This small molecule binds to this protein.
Small molecule (SMILES): CC(=O)N[C@H]1[C@H](O[C@H]2[C@H](O)[C@@H](NC(C)=O)CO[C@@H]2CO)O[C@H](CO)[C@@H](O)[C@@H]1O

Binding-site contacts:
Ligand atom C6 contacts residue SER160 of chain 1.E at 3.8 Å.
Ligand atom C8 contacts residue PHE190 of chain 1.E at 4.2 Å (hydrophobic).
Ligand atom N2 contacts residue ASN158 of chain 1.E at 2.9 Å (h-bond).
Ligand atom C5 contacts residue PHE190 of chain 1.E at 3.8 Å (hydrophobic).
Ligand atom C8 contacts residue ILE154 of chain 1.E at 3.9 Å (hydrophobic).
Ligand atom C4 contacts residue ASN158 of chain 1.E at 4.2 Å.
Ligand atom O5 contacts residue PHE190 of chain 1.E at 4.2 Å.
Ligand atom O4 contacts residue PHE190 of chain 1.E at 4.1 Å.
Ligand atom C3 contacts residue PHE190 of chain 1.E at 4.4 Å (hydrophobic).
Ligand atom O7 contacts residue ASN158 of chain 1.E at 2.8 Å (h-bond).
Ligand atom N2 contacts residue ILE154 of chain 1.E at 4.1 Å.
Ligand atom C7 contacts residue ILE154 of chain 1.E at 4.3 Å (hydrophobic).
Ligand atom C1 contacts residue ASN158 of chain 1.E at 1.4 Å.
Ligand atom C6 contacts residue ILE159 of chain 1.E at 4.0 Å (hydrophobic).
Ligand atom C5 contacts residue ASN158 of chain 1.E at 3.6 Å.
Ligand atom O6 contacts residue SER160 of chain 1.E at 3.0 Å (h-bond).
Ligand atom O5 contacts residue ASN158 of chain 1.E at 2.4 Å (h-bond).
Ligand atom C1 contacts residue PHE190 of chain 1.E at 4.0 Å (hydrophobic).
Ligand atom C7 contacts residue ASN158 of chain 1.E at 3.0 Å.
Ligand atom C4 contacts residue PHE190 of chain 1.E at 4.4 Å (hydrophobic).
Ligand atom C5 contacts residue ILE159 of chain 1.E at 4.2 Å (hydrophobic).
Ligand atom O6 contacts residue ILE159 of chain 1.E at 4.4 Å.
Ligand atom C3 contacts residue ASN158 of chain 1.E at 3.8 Å.
Ligand atom C2 contacts residue ASN158 of chain 1.E at 2.5 Å.
Ligand atom O5 contacts residue ILE159 of chain 1.E at 3.8 Å.
Ligand atom C8 contacts residue ASN158 of chain 1.E at 4.3 Å.
Ligand atom C5 contacts residue SER160 of chain 1.E at 4.4 Å.
Ligand atom O5 contacts residue SER160 of chain 1.E at 3.7 Å.

Sequence of chain 1.E:
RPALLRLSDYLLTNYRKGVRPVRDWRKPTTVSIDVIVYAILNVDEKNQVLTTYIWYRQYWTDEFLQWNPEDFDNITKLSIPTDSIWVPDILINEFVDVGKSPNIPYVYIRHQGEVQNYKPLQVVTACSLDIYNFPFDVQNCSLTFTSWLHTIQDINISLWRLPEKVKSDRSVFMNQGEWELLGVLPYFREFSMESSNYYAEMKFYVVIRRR